Sequence of chain 1.A:
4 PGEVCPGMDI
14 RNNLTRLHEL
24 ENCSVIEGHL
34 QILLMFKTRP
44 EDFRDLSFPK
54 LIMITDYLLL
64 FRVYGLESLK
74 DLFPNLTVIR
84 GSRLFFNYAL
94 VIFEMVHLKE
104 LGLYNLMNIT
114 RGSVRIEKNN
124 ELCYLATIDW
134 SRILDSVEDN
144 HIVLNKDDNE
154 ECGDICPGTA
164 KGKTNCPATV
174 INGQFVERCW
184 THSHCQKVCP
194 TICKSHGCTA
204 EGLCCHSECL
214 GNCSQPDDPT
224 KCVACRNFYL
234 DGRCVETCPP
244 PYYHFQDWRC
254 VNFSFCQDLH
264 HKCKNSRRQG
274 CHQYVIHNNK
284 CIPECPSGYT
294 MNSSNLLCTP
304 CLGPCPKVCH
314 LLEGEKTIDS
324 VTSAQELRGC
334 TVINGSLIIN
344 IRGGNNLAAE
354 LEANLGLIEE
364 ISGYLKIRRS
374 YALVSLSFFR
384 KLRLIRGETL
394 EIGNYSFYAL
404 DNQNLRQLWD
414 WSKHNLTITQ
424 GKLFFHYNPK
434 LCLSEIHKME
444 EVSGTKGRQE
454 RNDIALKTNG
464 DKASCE

Binding-site contacts:
Ligand atom C5 contacts residue ASN418 of chain 1.A at 3.6 Å.
Ligand atom C2 contacts residue ASN418 of chain 1.A at 2.5 Å.
Ligand atom O6 contacts residue THR420 of chain 1.A at 4.4 Å.
Ligand atom C5 contacts residue THR420 of chain 1.A at 3.5 Å.
Ligand atom C3 contacts residue ASN418 of chain 1.A at 3.8 Å.
Ligand atom C6 contacts residue ARG386 of chain 1.A at 3.9 Å.
Ligand atom C4 contacts residue ARG386 of chain 1.A at 4.2 Å.
Ligand atom O7 contacts residue ASN418 of chain 1.A at 4.3 Å.
Ligand atom C8 contacts residue ASN418 of chain 1.A at 3.9 Å.
Ligand atom C7 contacts residue ASN418 of chain 1.A at 3.5 Å.
Ligand atom C4 contacts residue ASN418 of chain 1.A at 4.2 Å.
Ligand atom O5 contacts residue THR420 of chain 1.A at 3.4 Å (h-bond).
Ligand atom O5 contacts residue ASN418 of chain 1.A at 2.3 Å (h-bond).
Ligand atom O4 contacts residue ARG386 of chain 1.A at 3.9 Å.
Ligand atom C6 contacts residue LEU387 of chain 1.A at 4.1 Å (hydrophobic).
Ligand atom C1 contacts residue ASN418 of chain 1.A at 1.4 Å.
Ligand atom C6 contacts residue THR420 of chain 1.A at 3.4 Å.
Ligand atom N2 contacts residue ASN418 of chain 1.A at 3.0 Å (h-bond).
Ligand atom C1 contacts residue THR420 of chain 1.A at 4.1 Å.

A small-molecule ligand and the protein it binds are described below.
Small molecule (SMILES): CC(=O)N[C@H]1[C@H](O[C@H]2[C@H](O)[C@@H](NC(C)=O)CO[C@@H]2CO[C@@H]2O[C@@H](C)[C@@H](O)[C@@H](O)[C@@H]2O)O[C@H](CO)[C@@H](O)[C@@H]1O